The protein below binds the small molecule below.
Small molecule (SMILES): O=c1[nH]cc(F)c(=O)[nH]1

Binding-site contacts:
Ligand atom C4 contacts residue PHE162 of chain 1.C at 3.9 Å (hydrophobic).
Ligand atom C4 contacts residue TYR195 of chain 1.C at 4.1 Å (hydrophobic).
Ligand atom C4 contacts residue GLY96 of chain 1.C at 3.3 Å.
Ligand atom O4 contacts residue GLY96 of chain 1.C at 3.3 Å.
Ligand atom C5 contacts residue GLY96 of chain 1.C at 3.5 Å.
Ligand atom O4 contacts residue ARG168 of chain 1.C at 3.1 Å (salt-bridge).
Ligand atom N3 contacts residue GLY96 of chain 1.C at 4.0 Å.
Ligand atom F5 contacts residue VAL221 of chain 1.C at 3.6 Å.
Ligand atom C4 contacts residue ARG168 of chain 1.C at 3.8 Å.
Ligand atom N1 contacts residue THR94 of chain 1.C at 3.9 Å.
Ligand atom C2 contacts residue GOL1 of chain 1.Q at 4.0 Å.
Ligand atom C6 contacts residue THR94 of chain 1.C at 4.0 Å.
Ligand atom C2 contacts residue PHE162 of chain 1.C at 3.9 Å (hydrophobic).
Ligand atom C6 contacts residue PHE162 of chain 1.C at 4.1 Å (hydrophobic).
Ligand atom C4 contacts residue THR95 of chain 1.C at 4.0 Å.
Ligand atom N1 contacts residue PHE162 of chain 1.C at 4.0 Å.
Ligand atom C2 contacts residue GLU196 of chain 1.C at 3.9 Å.
Ligand atom C5 contacts residue PHE162 of chain 1.C at 4.0 Å (hydrophobic).
Ligand atom N3 contacts residue PHE162 of chain 1.C at 3.9 Å.
Ligand atom F5 contacts residue ILE220 of chain 1.C at 3.2 Å.
Ligand atom O2 contacts residue MET197 of chain 1.C at 3.2 Å.
Ligand atom C4 contacts residue GLN166 of chain 1.C at 3.5 Å.
Ligand atom N3 contacts residue TYR195 of chain 1.C at 3.6 Å (h-bond).
Ligand atom O2 contacts residue GOL1 of chain 1.Q at 3.5 Å.
Ligand atom C6 contacts residue THR95 of chain 1.C at 3.9 Å.
Ligand atom F5 contacts residue THR95 of chain 1.C at 3.6 Å.
Ligand atom N1 contacts residue GOL1 of chain 1.Q at 3.2 Å.
Ligand atom C6 contacts residue GLY96 of chain 1.C at 4.2 Å.
Ligand atom F5 contacts residue GLY96 of chain 1.C at 3.6 Å.
Ligand atom C6 contacts residue GOL1 of chain 1.Q at 3.6 Å.
Ligand atom O2 contacts residue GLU196 of chain 1.C at 3.3 Å.
Ligand atom N3 contacts residue ARG168 of chain 1.C at 4.0 Å.
Ligand atom O2 contacts residue GLN166 of chain 1.C at 2.8 Å (h-bond).
Ligand atom C2 contacts residue GLN166 of chain 1.C at 3.5 Å.
Ligand atom O4 contacts residue VAL221 of chain 1.C at 3.9 Å.
Ligand atom O4 contacts residue GLN166 of chain 1.C at 3.5 Å (h-bond).
Ligand atom C5 contacts residue THR95 of chain 1.C at 3.6 Å.
Ligand atom O2 contacts residue TYR195 of chain 1.C at 3.9 Å.
Ligand atom N3 contacts residue GLN166 of chain 1.C at 2.7 Å (h-bond).
Ligand atom C2 contacts residue TYR195 of chain 1.C at 3.7 Å (hydrophobic).

Sequence of chain 1.C:
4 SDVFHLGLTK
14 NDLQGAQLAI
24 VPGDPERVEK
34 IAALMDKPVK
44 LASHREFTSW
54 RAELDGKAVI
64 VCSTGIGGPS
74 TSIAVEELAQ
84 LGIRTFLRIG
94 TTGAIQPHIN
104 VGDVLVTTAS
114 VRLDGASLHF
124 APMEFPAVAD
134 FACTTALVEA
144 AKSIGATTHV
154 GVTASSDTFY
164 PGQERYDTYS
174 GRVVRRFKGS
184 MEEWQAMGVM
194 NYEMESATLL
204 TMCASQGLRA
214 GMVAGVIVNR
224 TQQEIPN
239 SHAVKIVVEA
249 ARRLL